Binding-site contacts:
Ligand atom C8 contacts residue THR1100 of chain 1.A at 4.0 Å.
Ligand atom C5 contacts residue ASN1098 of chain 1.A at 3.7 Å.
Ligand atom C1 contacts residue PHE1103 of chain 1.A at 4.5 Å (hydrophobic).
Ligand atom O6 contacts residue PHE1103 of chain 1.A at 4.3 Å.
Ligand atom C1 contacts residue ASN1098 of chain 1.A at 1.5 Å.
Ligand atom C3 contacts residue THR1100 of chain 1.A at 3.9 Å.
Ligand atom N2 contacts residue ASN1098 of chain 1.A at 3.0 Å (h-bond).
Ligand atom C3 contacts residue HIS1101 of chain 1.A at 3.8 Å.
Ligand atom O4 contacts residue HIS1101 of chain 1.A at 4.1 Å.
Ligand atom C2 contacts residue HIS1101 of chain 1.A at 4.2 Å.
Ligand atom O5 contacts residue PHE1103 of chain 1.A at 3.9 Å.
Ligand atom C3 contacts residue ASN1098 of chain 1.A at 3.8 Å.
Ligand atom N2 contacts residue HIS1101 of chain 1.A at 4.4 Å.
Ligand atom O5 contacts residue HIS1101 of chain 1.A at 3.9 Å.
Ligand atom C2 contacts residue THR1100 of chain 1.A at 3.7 Å.
Ligand atom O7 contacts residue ASN1098 of chain 1.A at 3.6 Å.
Ligand atom C8 contacts residue ASN1098 of chain 1.A at 3.8 Å.
Ligand atom C4 contacts residue HIS1101 of chain 1.A at 4.2 Å.
Ligand atom C4 contacts residue ASN1098 of chain 1.A at 4.2 Å.
Ligand atom C5 contacts residue HIS1101 of chain 1.A at 3.6 Å.
Ligand atom C6 contacts residue PHE1103 of chain 1.A at 4.0 Å (hydrophobic).
Ligand atom C5 contacts residue PHE1103 of chain 1.A at 4.4 Å (hydrophobic).
Ligand atom C1 contacts residue THR1100 of chain 1.A at 3.6 Å.
Ligand atom C1 contacts residue HIS1101 of chain 1.A at 3.6 Å.
Ligand atom C7 contacts residue ASN1098 of chain 1.A at 3.5 Å.
Ligand atom N2 contacts residue THR1100 of chain 1.A at 2.9 Å (h-bond).
Ligand atom C7 contacts residue THR1100 of chain 1.A at 3.9 Å.
Ligand atom O5 contacts residue ASN1098 of chain 1.A at 2.4 Å (h-bond).
Ligand atom C2 contacts residue ASN1098 of chain 1.A at 2.5 Å.

Sequence of chain 1.A:
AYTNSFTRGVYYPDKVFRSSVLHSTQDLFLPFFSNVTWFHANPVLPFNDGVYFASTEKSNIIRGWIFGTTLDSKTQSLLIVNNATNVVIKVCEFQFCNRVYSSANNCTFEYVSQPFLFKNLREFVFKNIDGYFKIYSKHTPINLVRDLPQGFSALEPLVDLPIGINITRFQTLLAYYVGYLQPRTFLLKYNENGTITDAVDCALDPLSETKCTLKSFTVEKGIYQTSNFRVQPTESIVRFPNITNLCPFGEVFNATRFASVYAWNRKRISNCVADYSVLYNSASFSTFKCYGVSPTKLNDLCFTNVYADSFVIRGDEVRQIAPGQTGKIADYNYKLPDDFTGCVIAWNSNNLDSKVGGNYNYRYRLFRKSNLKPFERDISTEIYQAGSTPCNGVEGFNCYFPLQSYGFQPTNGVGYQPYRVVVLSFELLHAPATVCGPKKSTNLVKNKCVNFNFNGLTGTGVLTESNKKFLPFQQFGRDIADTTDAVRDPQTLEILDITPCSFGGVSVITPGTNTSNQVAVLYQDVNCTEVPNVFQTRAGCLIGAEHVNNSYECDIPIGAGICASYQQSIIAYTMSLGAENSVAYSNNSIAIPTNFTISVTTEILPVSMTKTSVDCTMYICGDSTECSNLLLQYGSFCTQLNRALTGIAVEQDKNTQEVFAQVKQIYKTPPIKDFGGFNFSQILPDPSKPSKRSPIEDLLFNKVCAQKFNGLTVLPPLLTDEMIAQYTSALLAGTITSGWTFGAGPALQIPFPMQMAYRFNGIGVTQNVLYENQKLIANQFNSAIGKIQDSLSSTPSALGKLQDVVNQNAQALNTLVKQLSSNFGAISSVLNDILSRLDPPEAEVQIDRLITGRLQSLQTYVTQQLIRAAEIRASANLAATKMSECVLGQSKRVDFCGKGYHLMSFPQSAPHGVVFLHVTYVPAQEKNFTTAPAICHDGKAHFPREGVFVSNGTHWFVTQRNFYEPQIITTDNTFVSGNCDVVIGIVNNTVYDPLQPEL

This small molecule binds to this protein.
Small molecule (SMILES): CC(=O)N[C@@H]1[C@@H](O)[C@H](O)[C@@H](CO)O[C@H]1O